Sequence of chain 5.A:
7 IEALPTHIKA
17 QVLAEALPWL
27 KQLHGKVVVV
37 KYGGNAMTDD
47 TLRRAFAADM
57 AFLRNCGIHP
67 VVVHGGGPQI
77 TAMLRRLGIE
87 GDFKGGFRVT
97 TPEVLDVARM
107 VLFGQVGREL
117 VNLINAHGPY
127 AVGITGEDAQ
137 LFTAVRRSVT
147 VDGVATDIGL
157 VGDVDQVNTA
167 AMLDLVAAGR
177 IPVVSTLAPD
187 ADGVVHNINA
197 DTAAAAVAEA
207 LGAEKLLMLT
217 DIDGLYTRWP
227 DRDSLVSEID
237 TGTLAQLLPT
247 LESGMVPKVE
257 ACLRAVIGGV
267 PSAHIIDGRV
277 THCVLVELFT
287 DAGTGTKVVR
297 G

Binding-site contacts:
Ligand atom F13 contacts residue LEU171 of chain 5.A at 4.0 Å.
Ligand atom C12 contacts residue 98Q1 of chain 5.B at 0.9 Å.
Ligand atom C03 contacts residue LEU171 of chain 2.A at 3.5 Å (hydrophobic).
Ligand atom C04 contacts residue LEU171 of chain 5.A at 3.5 Å (hydrophobic).
Ligand atom C07 contacts residue VAL128 of chain 2.A at 3.8 Å (hydrophobic).
Ligand atom C05 contacts residue 98Q1 of chain 5.B at 0.9 Å.
Ligand atom C03 contacts residue 98Q1 of chain 5.B at 0.6 Å.
Ligand atom C09 contacts residue VAL128 of chain 2.A at 3.6 Å (hydrophobic).
Ligand atom C01 contacts residue LEU171 of chain 2.A at 4.0 Å (hydrophobic).
Ligand atom C07 contacts residue LEU137 of chain 5.A at 3.8 Å (hydrophobic).
Ligand atom C10 contacts residue LEU171 of chain 5.A at 4.1 Å (hydrophobic).
Ligand atom C11 contacts residue 98Q1 of chain 5.B at 1.0 Å.
Ligand atom C04 contacts residue LEU171 of chain 2.A at 3.6 Å (hydrophobic).
Ligand atom C01 contacts residue 98Q1 of chain 5.B at 1.6 Å.
Ligand atom F13 contacts residue VAL128 of chain 5.A at 3.7 Å.
Ligand atom C03 contacts residue LEU171 of chain 5.A at 3.4 Å (hydrophobic).
Ligand atom C10 contacts residue VAL128 of chain 2.A at 3.8 Å (hydrophobic).
Ligand atom C09 contacts residue 98Q1 of chain 5.B at 1.0 Å.
Ligand atom F14 contacts residue VAL128 of chain 5.A at 3.2 Å.
Ligand atom O02 contacts residue LEU171 of chain 2.A at 3.9 Å.
Ligand atom C11 contacts residue LEU171 of chain 5.A at 3.8 Å (hydrophobic).
Ligand atom N08 contacts residue VAL128 of chain 2.A at 3.3 Å.
Ligand atom N08 contacts residue ILE130 of chain 5.A at 3.7 Å.
Ligand atom F13 contacts residue 98Q1 of chain 5.B at 1.1 Å.
Ligand atom F14 contacts residue ILE130 of chain 2.A at 4.0 Å.
Ligand atom F15 contacts residue LEU171 of chain 2.A at 3.3 Å.
Ligand atom N08 contacts residue 98Q1 of chain 5.B at 0.4 Å.
Ligand atom F15 contacts residue 98Q1 of chain 5.B at 1.2 Å.
Ligand atom C06 contacts residue 98Q1 of chain 5.B at 1.0 Å.
Ligand atom C05 contacts residue LEU171 of chain 2.A at 4.1 Å (hydrophobic).
Ligand atom C05 contacts residue LEU171 of chain 5.A at 3.9 Å (hydrophobic).
Ligand atom C04 contacts residue 98Q1 of chain 5.B at 0.6 Å.
Ligand atom O02 contacts residue 98Q1 of chain 5.B at 1.0 Å.
Ligand atom F14 contacts residue 98Q1 of chain 5.B at 0.4 Å.
Ligand atom F13 contacts residue ARG176 of chain 5.A at 3.7 Å.
Ligand atom C10 contacts residue VAL128 of chain 5.A at 3.7 Å (hydrophobic).
Ligand atom O02 contacts residue LEU171 of chain 5.A at 3.9 Å.
Ligand atom C10 contacts residue 98Q1 of chain 5.B at 0.1 Å.
Ligand atom C11 contacts residue LEU171 of chain 2.A at 3.8 Å (hydrophobic).
Ligand atom C07 contacts residue 98Q1 of chain 5.B at 1.0 Å.

The small molecule below binds the protein below.
Small molecule (SMILES): COc1cc2cc[nH]c2cc1C(F)(F)F

Sequence of chain 2.A:
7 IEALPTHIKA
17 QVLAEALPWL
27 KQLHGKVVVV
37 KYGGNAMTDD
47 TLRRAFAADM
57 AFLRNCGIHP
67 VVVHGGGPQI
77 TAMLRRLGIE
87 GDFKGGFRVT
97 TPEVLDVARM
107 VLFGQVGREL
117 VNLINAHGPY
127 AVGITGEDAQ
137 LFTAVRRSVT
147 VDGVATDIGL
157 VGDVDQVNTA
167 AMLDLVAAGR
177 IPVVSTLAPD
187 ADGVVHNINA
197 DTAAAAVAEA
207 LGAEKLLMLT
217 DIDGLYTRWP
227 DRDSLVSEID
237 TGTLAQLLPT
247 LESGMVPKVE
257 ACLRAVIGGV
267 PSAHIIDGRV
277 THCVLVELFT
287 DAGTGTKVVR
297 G